Sequence of chain 1.A:
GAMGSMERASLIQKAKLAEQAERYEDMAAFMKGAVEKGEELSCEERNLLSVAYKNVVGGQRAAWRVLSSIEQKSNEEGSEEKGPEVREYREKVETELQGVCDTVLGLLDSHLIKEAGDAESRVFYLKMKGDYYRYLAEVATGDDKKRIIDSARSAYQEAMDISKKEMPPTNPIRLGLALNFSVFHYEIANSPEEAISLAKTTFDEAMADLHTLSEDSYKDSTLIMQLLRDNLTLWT

The small molecule below binds the protein below.
Small molecule (SMILES): CC(C)[C@H](NC(=O)[C@@H](NC(=O)[C@H](C)NC(=O)[C@@H]1CCCN1C(=O)[C@@H](N)Cc1ccccc1)[C@@H](C)OP(=O)(O)O)C(=O)O

Binding-site contacts:
Ligand atom CA contacts residue LEU179 of chain 1.A at 3.8 Å (hydrophobic).
Ligand atom CG2 contacts residue GLY176 of chain 1.A at 3.5 Å.
Ligand atom O1P contacts residue ARG61 of chain 1.A at 2.9 Å (salt-bridge).
Ligand atom O2P contacts residue ARG61 of chain 1.A at 2.9 Å (salt-bridge).
Ligand atom O contacts residue ASN180 of chain 1.A at 2.9 Å (h-bond).
Ligand atom CG2 contacts residue ARG134 of chain 1.A at 3.7 Å.
Ligand atom CG contacts residue VAL183 of chain 1.A at 3.8 Å (hydrophobic).
Ligand atom CB contacts residue ASN231 of chain 1.A at 3.6 Å.
Ligand atom CB contacts residue VAL183 of chain 1.A at 3.8 Å (hydrophobic).
Ligand atom CA contacts residue ASN231 of chain 1.A at 3.6 Å.
Ligand atom C contacts residue LYS54 of chain 1.A at 3.3 Å.
Ligand atom C contacts residue LYS127 of chain 1.A at 3.7 Å.
Ligand atom O3P contacts residue TYR135 of chain 1.A at 2.6 Å (h-bond).
Ligand atom C contacts residue ASN231 of chain 1.A at 3.7 Å.
Ligand atom CB contacts residue TRP235 of chain 1.A at 3.9 Å (hydrophobic).
Ligand atom CG1 contacts residue LEU179 of chain 1.A at 3.8 Å (hydrophobic).
Ligand atom P contacts residue ARG61 of chain 1.A at 3.7 Å.
Ligand atom CG2 contacts residue VAL183 of chain 1.A at 3.7 Å (hydrophobic).
Ligand atom O contacts residue LYS54 of chain 1.A at 3.8 Å.
Ligand atom O contacts residue LEU179 of chain 1.A at 3.4 Å.
Ligand atom OXT contacts residue LYS54 of chain 1.A at 3.1 Å.
Ligand atom C contacts residue ASN180 of chain 1.A at 3.6 Å.
Ligand atom O contacts residue LYS54 of chain 1.A at 3.7 Å.
Ligand atom CB contacts residue ASN180 of chain 1.A at 3.2 Å.
Ligand atom O contacts residue ASN231 of chain 1.A at 3.0 Å (h-bond).
Ligand atom O2P contacts residue ARG134 of chain 1.A at 2.9 Å (salt-bridge).
Ligand atom N contacts residue ASN231 of chain 1.A at 2.8 Å (h-bond).
Ligand atom O contacts residue VAL183 of chain 1.A at 3.5 Å.
Ligand atom P contacts residue ARG134 of chain 1.A at 3.7 Å.
Ligand atom CA contacts residue ASN180 of chain 1.A at 3.2 Å.
Ligand atom N contacts residue ASN180 of chain 1.A at 3.0 Å (h-bond).
Ligand atom CA contacts residue LYS54 of chain 1.A at 3.9 Å.
Ligand atom CG2 contacts residue ASN180 of chain 1.A at 3.6 Å.
Ligand atom CG1 contacts residue LEU227 of chain 1.A at 3.4 Å (hydrophobic).
Ligand atom CA contacts residue ASN231 of chain 1.A at 3.7 Å.
Ligand atom CB contacts residue ASN231 of chain 1.A at 3.6 Å.
Ligand atom O contacts residue LYS127 of chain 1.A at 2.8 Å (salt-bridge).
Ligand atom P contacts residue TYR135 of chain 1.A at 3.8 Å.
Ligand atom O1P contacts residue LYS54 of chain 1.A at 3.5 Å (salt-bridge).
Ligand atom O3P contacts residue ARG134 of chain 1.A at 2.8 Å (salt-bridge).